Sequence of chain 1.F:
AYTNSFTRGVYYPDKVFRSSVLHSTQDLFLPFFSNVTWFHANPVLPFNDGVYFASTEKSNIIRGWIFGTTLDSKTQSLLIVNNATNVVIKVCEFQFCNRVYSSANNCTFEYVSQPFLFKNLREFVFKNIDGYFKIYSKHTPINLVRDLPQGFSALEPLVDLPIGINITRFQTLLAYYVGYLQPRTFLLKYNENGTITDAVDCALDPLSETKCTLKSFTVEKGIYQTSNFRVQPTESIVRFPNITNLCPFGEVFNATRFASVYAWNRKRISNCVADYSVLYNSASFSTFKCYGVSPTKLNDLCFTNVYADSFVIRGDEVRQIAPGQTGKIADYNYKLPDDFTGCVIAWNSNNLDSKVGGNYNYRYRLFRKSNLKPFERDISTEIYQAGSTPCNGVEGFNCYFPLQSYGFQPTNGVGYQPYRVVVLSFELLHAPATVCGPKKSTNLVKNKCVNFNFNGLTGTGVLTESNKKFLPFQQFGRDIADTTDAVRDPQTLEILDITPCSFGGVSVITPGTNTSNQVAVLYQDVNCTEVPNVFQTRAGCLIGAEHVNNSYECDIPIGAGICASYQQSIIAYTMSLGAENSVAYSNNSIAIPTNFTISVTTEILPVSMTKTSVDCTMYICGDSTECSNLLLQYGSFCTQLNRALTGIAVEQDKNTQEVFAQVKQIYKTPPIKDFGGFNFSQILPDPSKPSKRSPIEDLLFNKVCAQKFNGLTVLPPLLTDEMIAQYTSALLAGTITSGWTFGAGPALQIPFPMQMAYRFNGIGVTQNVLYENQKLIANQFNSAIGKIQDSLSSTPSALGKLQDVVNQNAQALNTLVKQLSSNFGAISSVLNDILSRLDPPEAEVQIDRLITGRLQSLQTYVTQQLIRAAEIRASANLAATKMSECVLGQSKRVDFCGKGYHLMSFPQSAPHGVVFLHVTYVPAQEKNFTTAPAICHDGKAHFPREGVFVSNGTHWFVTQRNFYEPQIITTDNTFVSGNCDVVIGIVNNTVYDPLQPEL

Binding-site contacts:
Ligand atom C8 contacts residue ALA123 of chain 1.F at 3.9 Å (hydrophobic).
Ligand atom O5 contacts residue ASN122 of chain 1.F at 2.4 Å (h-bond).
Ligand atom C2 contacts residue ASN122 of chain 1.F at 2.5 Å.
Ligand atom C4 contacts residue ASN122 of chain 1.F at 4.3 Å.
Ligand atom C7 contacts residue ASN122 of chain 1.F at 3.6 Å.
Ligand atom C5 contacts residue ASN125 of chain 1.F at 4.5 Å.
Ligand atom C1 contacts residue ASN122 of chain 1.F at 1.5 Å.
Ligand atom N2 contacts residue THR124 of chain 1.F at 4.2 Å.
Ligand atom C5 contacts residue ASN122 of chain 1.F at 3.8 Å.
Ligand atom O7 contacts residue ASN122 of chain 1.F at 3.8 Å.
Ligand atom N2 contacts residue ASN122 of chain 1.F at 2.9 Å (h-bond).
Ligand atom C3 contacts residue ASN122 of chain 1.F at 3.8 Å.
Ligand atom C1 contacts residue ASN125 of chain 1.F at 4.4 Å.

A protein and the small-molecule ligand that binds it are described below.
Small molecule (SMILES): CC(=O)N[C@@H]1[C@@H](O)[C@H](O)[C@@H](CO)O[C@H]1O